Binding-site contacts:
Ligand atom C3 contacts residue ASN133 of chain 1.A at 3.5 Å.
Ligand atom C2 contacts residue GLN219 of chain 1.A at 3.9 Å.
Ligand atom C6 contacts residue PHE131 of chain 1.A at 3.8 Å (hydrophobic).
Ligand atom C6 contacts residue ALA222 of chain 1.A at 3.6 Å (hydrophobic).
Ligand atom O4 contacts residue ALA218 of chain 1.A at 3.1 Å (h-bond).
Ligand atom C6 contacts residue ALA88 of chain 1.A at 4.2 Å (hydrophobic).
Ligand atom C3 contacts residue ALA218 of chain 1.A at 4.0 Å (hydrophobic).
Ligand atom C5 contacts residue PHE131 of chain 1.A at 3.5 Å (hydrophobic).
Ligand atom O4 contacts residue TYR106 of chain 1.A at 4.0 Å.
Ligand atom O6 contacts residue PHE131 of chain 1.A at 4.2 Å.
Ligand atom C2 contacts residue ALA218 of chain 1.A at 4.3 Å (hydrophobic).
Ligand atom O3 contacts residue ASN133 of chain 1.A at 3.1 Å (h-bond).
Ligand atom O2 contacts residue GLN219 of chain 1.A at 3.8 Å.
Ligand atom C3 contacts residue GLN219 of chain 1.A at 4.1 Å.
Ligand atom C3 contacts residue ASP89 of chain 1.A at 3.5 Å.
Ligand atom C3 contacts residue GLY107 of chain 1.A at 4.3 Å.
Ligand atom O6 contacts residue GLN219 of chain 1.A at 3.3 Å (h-bond).
Ligand atom O3 contacts residue GLN219 of chain 1.A at 3.1 Å (h-bond).
Ligand atom O2 contacts residue ASN133 of chain 1.A at 3.6 Å.
Ligand atom O3 contacts residue ASP89 of chain 1.A at 2.6 Å (salt-bridge).
Ligand atom O3 contacts residue PHE131 of chain 1.A at 4.2 Å.
Ligand atom O3 contacts residue GLY107 of chain 1.A at 3.0 Å (h-bond).
Ligand atom C4 contacts residue ALA88 of chain 1.A at 3.9 Å (hydrophobic).
Ligand atom C6 contacts residue GLY217 of chain 1.A at 4.3 Å.
Ligand atom O4 contacts residue ASP89 of chain 1.A at 2.6 Å (salt-bridge).
Ligand atom O4 contacts residue ALA88 of chain 1.A at 3.8 Å.
Ligand atom C2 contacts residue TYR106 of chain 1.A at 4.3 Å (hydrophobic).
Ligand atom O4 contacts residue GLY217 of chain 1.A at 3.1 Å.
Ligand atom O4 contacts residue ALA218 of chain 1.A at 3.7 Å.
Ligand atom O6 contacts residue ALA222 of chain 1.A at 3.8 Å.
Ligand atom C4 contacts residue PHE131 of chain 1.A at 3.9 Å (hydrophobic).
Ligand atom C4 contacts residue ASP89 of chain 1.A at 3.4 Å.
Ligand atom C2 contacts residue ASN133 of chain 1.A at 4.2 Å.
Ligand atom O5 contacts residue ALA218 of chain 1.A at 3.8 Å.
Ligand atom O3 contacts residue TYR106 of chain 1.A at 3.5 Å.
Ligand atom C1 contacts residue ALA218 of chain 1.A at 4.2 Å (hydrophobic).
Ligand atom C4 contacts residue ALA218 of chain 1.A at 4.3 Å (hydrophobic).
Ligand atom C6 contacts residue ALA218 of chain 1.A at 4.2 Å (hydrophobic).
Ligand atom C3 contacts residue PHE131 of chain 1.A at 3.7 Å (hydrophobic).
Ligand atom O3 contacts residue ALA218 of chain 1.A at 3.8 Å.

Sequence of chain 1.A:
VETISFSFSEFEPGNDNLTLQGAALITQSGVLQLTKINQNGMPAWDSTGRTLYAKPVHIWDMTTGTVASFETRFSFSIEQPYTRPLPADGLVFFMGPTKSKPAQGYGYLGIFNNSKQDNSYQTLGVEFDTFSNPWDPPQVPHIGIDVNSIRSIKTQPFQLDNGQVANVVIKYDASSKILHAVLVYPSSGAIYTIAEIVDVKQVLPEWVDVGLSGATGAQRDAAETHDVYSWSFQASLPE

A protein and the small-molecule ligand that binds it are described below.
Small molecule (SMILES): OC[C@H]1O[C@@H](O[C@H]2[C@H](O)[C@@H](O)[C@@H](O)O[C@@H]2CO)[C@H](O)[C@@H](O)[C@H]1O